A small-molecule ligand and the protein it binds are described below.
Small molecule (SMILES): O=c1[nH]ccc2oc(-c3cccc(C(F)(F)F)c3)cc12

Sequence of chain 1.A:
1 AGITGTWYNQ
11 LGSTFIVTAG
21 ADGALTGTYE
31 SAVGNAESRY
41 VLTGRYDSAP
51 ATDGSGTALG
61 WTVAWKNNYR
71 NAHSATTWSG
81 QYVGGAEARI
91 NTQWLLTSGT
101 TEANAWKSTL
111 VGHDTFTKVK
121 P

Sequence of chain 1.D:
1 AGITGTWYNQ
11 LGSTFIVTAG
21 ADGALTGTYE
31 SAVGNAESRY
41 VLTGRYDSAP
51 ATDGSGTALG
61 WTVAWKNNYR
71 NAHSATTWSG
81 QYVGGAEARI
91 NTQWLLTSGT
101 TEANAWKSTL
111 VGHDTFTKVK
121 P

Binding-site contacts:
Ligand atom C5 contacts residue TRP94 of chain 1.A at 3.7 Å (hydrophobic).
Ligand atom C12 contacts residue ASN35 of chain 1.A at 3.7 Å.
Ligand atom C2 contacts residue ASP114 of chain 1.A at 3.7 Å.
Ligand atom C11 contacts residue ASN35 of chain 1.A at 2.9 Å.
Ligand atom C6 contacts residue TRP65 of chain 1.A at 3.5 Å (hydrophobic).
Ligand atom O1 contacts residue TRP65 of chain 1.A at 3.6 Å.
Ligand atom F2 contacts residue LEU96 of chain 1.A at 3.8 Å.
Ligand atom O2 contacts residue TYR29 of chain 1.A at 2.8 Å (h-bond).
Ligand atom C1 contacts residue ASP114 of chain 1.A at 3.2 Å.
Ligand atom C3 contacts residue SER31 of chain 1.A at 3.8 Å.
Ligand atom C8 contacts residue SER31 of chain 1.A at 3.8 Å.
Ligand atom F3 contacts residue ALA72 of chain 1.A at 3.4 Å.
Ligand atom C7 contacts residue SER31 of chain 1.A at 3.5 Å.
Ligand atom C9 contacts residue TRP65 of chain 1.A at 3.4 Å (hydrophobic).
Ligand atom N contacts residue ASN9 of chain 1.A at 3.8 Å.
Ligand atom C6 contacts residue SER31 of chain 1.A at 2.7 Å.
Ligand atom O2 contacts residue SER13 of chain 1.A at 2.8 Å (h-bond).
Ligand atom F1 contacts residue SER74 of chain 1.A at 2.6 Å.
Ligand atom C9 contacts residue VAL33 of chain 1.A at 3.2 Å (hydrophobic).
Ligand atom O1 contacts residue THR76 of chain 1.A at 3.9 Å.
Ligand atom C9 contacts residue ALA36 of chain 1.A at 3.5 Å (hydrophobic).
Ligand atom C7 contacts residue TRP65 of chain 1.A at 3.3 Å (hydrophobic).
Ligand atom F1 contacts residue ALA72 of chain 1.A at 3.5 Å.
Ligand atom C11 contacts residue GLY34 of chain 1.A at 3.8 Å.
Ligand atom F1 contacts residue TRP65 of chain 1.A at 3.8 Å.
Ligand atom C11 contacts residue ALA36 of chain 1.A at 3.8 Å (hydrophobic).
Ligand atom C8 contacts residue VAL33 of chain 1.A at 3.7 Å (hydrophobic).
Ligand atom C10 contacts residue ALA36 of chain 1.A at 2.8 Å (hydrophobic).
Ligand atom N contacts residue TRP78 of chain 1.A at 3.7 Å.
Ligand atom C10 contacts residue TRP65 of chain 1.A at 3.5 Å (hydrophobic).
Ligand atom N contacts residue ASP114 of chain 1.A at 2.6 Å (salt-bridge).
Ligand atom N contacts residue TYR29 of chain 1.A at 3.8 Å.
Ligand atom C10 contacts residue ASN35 of chain 1.A at 3.4 Å.
Ligand atom O2 contacts residue ASN9 of chain 1.A at 3.1 Å (h-bond).
Ligand atom C9 contacts residue SER31 of chain 1.A at 3.2 Å.
Ligand atom F3 contacts residue ASN35 of chain 1.A at 3.2 Å.
Ligand atom C10 contacts residue VAL33 of chain 1.A at 3.6 Å (hydrophobic).
Ligand atom C1 contacts residue TRP94 of chain 1.A at 3.3 Å (hydrophobic).
Ligand atom C2 contacts residue TYR29 of chain 1.A at 3.5 Å (hydrophobic).
Ligand atom C8 contacts residue TRP65 of chain 1.A at 3.5 Å (hydrophobic).